Sequence of chain 1.G:
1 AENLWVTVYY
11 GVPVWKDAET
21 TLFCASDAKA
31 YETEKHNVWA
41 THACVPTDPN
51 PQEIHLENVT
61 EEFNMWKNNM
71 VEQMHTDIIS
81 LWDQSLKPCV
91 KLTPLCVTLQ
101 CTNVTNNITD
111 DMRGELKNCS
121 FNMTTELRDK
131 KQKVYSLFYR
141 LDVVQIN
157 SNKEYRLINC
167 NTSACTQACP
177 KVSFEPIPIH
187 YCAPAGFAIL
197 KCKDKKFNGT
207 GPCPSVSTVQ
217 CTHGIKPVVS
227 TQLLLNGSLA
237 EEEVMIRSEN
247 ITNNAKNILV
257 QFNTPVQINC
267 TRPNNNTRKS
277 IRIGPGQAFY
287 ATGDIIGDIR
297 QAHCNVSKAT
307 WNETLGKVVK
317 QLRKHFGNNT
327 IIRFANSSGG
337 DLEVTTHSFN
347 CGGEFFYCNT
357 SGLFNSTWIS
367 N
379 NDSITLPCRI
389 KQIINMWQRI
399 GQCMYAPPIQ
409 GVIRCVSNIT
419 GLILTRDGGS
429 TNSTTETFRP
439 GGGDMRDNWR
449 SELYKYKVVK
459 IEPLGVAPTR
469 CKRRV

Binding-site contacts:
Ligand atom N2 contacts residue ASN308 of chain 1.G at 2.9 Å (h-bond).
Ligand atom C7 contacts residue ASN308 of chain 1.G at 3.6 Å.
Ligand atom C8 contacts residue SER362 of chain 1.G at 4.0 Å.
Ligand atom C5 contacts residue ASN308 of chain 1.G at 3.7 Å.
Ligand atom C1 contacts residue ASN308 of chain 1.G at 1.4 Å.
Ligand atom N2 contacts residue TRP364 of chain 1.G at 4.5 Å.
Ligand atom O7 contacts residue ASN308 of chain 1.G at 4.1 Å.
Ligand atom O5 contacts residue ASN308 of chain 1.G at 2.3 Å (h-bond).
Ligand atom C8 contacts residue ASN308 of chain 1.G at 4.0 Å.
Ligand atom C3 contacts residue ASN308 of chain 1.G at 3.8 Å.
Ligand atom C4 contacts residue ASN308 of chain 1.G at 4.2 Å.
Ligand atom C2 contacts residue ASN308 of chain 1.G at 2.5 Å.

The protein below binds the small molecule below.
Small molecule (SMILES): CC(=O)N[C@@H]1[C@@H](O)[C@H](O)[C@@H](CO)O[C@H]1O